Sequence of chain 1.A:
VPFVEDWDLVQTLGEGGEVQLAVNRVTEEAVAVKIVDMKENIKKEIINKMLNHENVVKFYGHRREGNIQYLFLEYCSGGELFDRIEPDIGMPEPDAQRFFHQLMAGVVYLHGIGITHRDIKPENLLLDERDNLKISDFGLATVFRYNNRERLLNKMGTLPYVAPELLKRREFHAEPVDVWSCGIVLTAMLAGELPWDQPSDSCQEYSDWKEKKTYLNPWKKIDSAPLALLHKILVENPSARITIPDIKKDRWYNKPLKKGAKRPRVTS

A protein and the small-molecule ligand that binds it are described below.
Small molecule (SMILES): O=C(O)Cc1ccc2c(c1)NC(=O)c1ccc(Cl)cc1N2

Binding-site contacts:
Ligand atom O3 contacts residue LEU136 of chain 1.A at 3.4 Å.
Ligand atom C2 contacts residue TYR85 of chain 1.A at 4.0 Å (hydrophobic).
Ligand atom C8 contacts residue LEU14 of chain 1.A at 3.7 Å (hydrophobic).
Ligand atom C12 contacts residue LEU136 of chain 1.A at 3.6 Å (hydrophobic).
Ligand atom C11 contacts residue LEU14 of chain 1.A at 3.8 Å (hydrophobic).
Ligand atom O2 contacts residue GLN12 of chain 1.A at 3.9 Å.
Ligand atom N2 contacts residue TYR85 of chain 1.A at 4.1 Å.
Ligand atom O3 contacts residue TYR85 of chain 1.A at 4.0 Å.
Ligand atom C11 contacts residue LEU136 of chain 1.A at 3.9 Å (hydrophobic).
Ligand atom C4 contacts residue GLY89 of chain 1.A at 3.8 Å.
Ligand atom CL contacts residue GLY15 of chain 1.A at 3.6 Å.
Ligand atom C1 contacts residue TYR85 of chain 1.A at 3.6 Å (hydrophobic).
Ligand atom O2 contacts residue LEU14 of chain 1.A at 4.0 Å.
Ligand atom CL contacts residue VAL22 of chain 1.A at 3.7 Å.
Ligand atom C15 contacts residue LEU14 of chain 1.A at 4.1 Å (hydrophobic).
Ligand atom C2 contacts residue SER87 of chain 1.A at 3.8 Å.
Ligand atom C5 contacts residue GLY89 of chain 1.A at 3.9 Å.
Ligand atom C11 contacts residue VAL22 of chain 1.A at 4.1 Å (hydrophobic).
Ligand atom O2 contacts residue TYR85 of chain 1.A at 2.6 Å (h-bond).
Ligand atom N1 contacts residue GLU90 of chain 1.A at 3.6 Å (salt-bridge).
Ligand atom O1 contacts residue GLN12 of chain 1.A at 3.5 Å (h-bond).
Ligand atom N2 contacts residue CYS86 of chain 1.A at 2.8 Å (h-bond).
Ligand atom C15 contacts residue CYS86 of chain 1.A at 3.2 Å (hydrophobic).
Ligand atom C15 contacts residue GLY89 of chain 1.A at 3.6 Å.
Ligand atom C7 contacts residue LEU136 of chain 1.A at 4.0 Å (hydrophobic).
Ligand atom C13 contacts residue LEU136 of chain 1.A at 3.6 Å (hydrophobic).
Ligand atom C3 contacts residue GLY89 of chain 1.A at 3.6 Å.
Ligand atom N1 contacts residue LEU136 of chain 1.A at 3.7 Å.
Ligand atom C14 contacts residue GLY89 of chain 1.A at 3.8 Å.
Ligand atom C10 contacts residue VAL22 of chain 1.A at 3.6 Å (hydrophobic).
Ligand atom C6 contacts residue GLY89 of chain 1.A at 3.9 Å.
Ligand atom C15 contacts residue TYR85 of chain 1.A at 3.8 Å (hydrophobic).
Ligand atom C8 contacts residue GLU90 of chain 1.A at 3.8 Å.
Ligand atom C13 contacts residue CYS86 of chain 1.A at 3.8 Å (hydrophobic).
Ligand atom C14 contacts residue CYS86 of chain 1.A at 3.4 Å (hydrophobic).
Ligand atom C7 contacts residue LEU14 of chain 1.A at 4.0 Å (hydrophobic).
Ligand atom C12 contacts residue LEU14 of chain 1.A at 3.9 Å (hydrophobic).
Ligand atom O3 contacts residue GLU84 of chain 1.A at 3.9 Å.
Ligand atom C13 contacts residue LEU14 of chain 1.A at 4.0 Å (hydrophobic).
Ligand atom O3 contacts residue CYS86 of chain 1.A at 3.2 Å (h-bond).